Binding-site contacts:
Ligand atom C15 contacts residue VAL47 of chain 1.A at 3.7 Å (hydrophobic).
Ligand atom C13 contacts residue LYS41 of chain 1.A at 3.3 Å.
Ligand atom N4 contacts residue LEU39 of chain 1.A at 3.6 Å.
Ligand atom O3 contacts residue LEU167 of chain 1.A at 3.9 Å.
Ligand atom O3 contacts residue MET113 of chain 1.A at 3.2 Å.
Ligand atom N1 contacts residue MET113 of chain 1.A at 3.7 Å.
Ligand atom N3 contacts residue GLY119 of chain 1.A at 3.9 Å.
Ligand atom C4 contacts residue PRO117 of chain 1.A at 3.6 Å (hydrophobic).
Ligand atom F1 contacts residue ASP178 of chain 1.A at 3.9 Å.
Ligand atom C1 contacts residue GLU114 of chain 1.A at 3.8 Å.
Ligand atom C14 contacts residue LYS41 of chain 1.A at 3.9 Å.
Ligand atom C1 contacts residue LEU167 of chain 1.A at 3.5 Å (hydrophobic).
Ligand atom N5 contacts residue LEU167 of chain 1.A at 3.7 Å.
Ligand atom N1 contacts residue LEU167 of chain 1.A at 3.9 Å.
Ligand atom N3 contacts residue LEU116 of chain 1.A at 2.6 Å (h-bond).
Ligand atom C4 contacts residue LEU116 of chain 1.A at 3.4 Å (hydrophobic).
Ligand atom N3 contacts residue TYR115 of chain 1.A at 3.4 Å.
Ligand atom C7 contacts residue GLY119 of chain 1.A at 3.9 Å.
Ligand atom F2 contacts residue LEU39 of chain 1.A at 3.4 Å.
Ligand atom C3 contacts residue TYR115 of chain 1.A at 3.6 Å (hydrophobic).
Ligand atom F1 contacts residue LEU167 of chain 1.A at 3.7 Å.
Ligand atom C8 contacts residue GLY119 of chain 1.A at 3.5 Å.
Ligand atom N6 contacts residue LEU167 of chain 1.A at 3.3 Å.
Ligand atom C4 contacts residue TYR115 of chain 1.A at 3.2 Å (hydrophobic).
Ligand atom C4 contacts residue GLY119 of chain 1.A at 3.6 Å.
Ligand atom F2 contacts residue VAL47 of chain 1.A at 3.2 Å.
Ligand atom C9 contacts residue LEU167 of chain 1.A at 3.6 Å (hydrophobic).
Ligand atom C3 contacts residue LEU116 of chain 1.A at 3.4 Å (hydrophobic).
Ligand atom N2 contacts residue LEU116 of chain 1.A at 3.2 Å (h-bond).
Ligand atom N1 contacts residue GLU114 of chain 1.A at 2.9 Å (salt-bridge).
Ligand atom C5 contacts residue TYR115 of chain 1.A at 3.6 Å (hydrophobic).
Ligand atom C5 contacts residue PRO117 of chain 1.A at 3.9 Å (hydrophobic).
Ligand atom N2 contacts residue GLU114 of chain 1.A at 3.9 Å.
Ligand atom C3 contacts residue GLY119 of chain 1.A at 3.4 Å.
Ligand atom C12 contacts residue ASP178 of chain 1.A at 3.6 Å.
Ligand atom C1 contacts residue ALA64 of chain 1.A at 3.8 Å (hydrophobic).
Ligand atom N2 contacts residue LEU167 of chain 1.A at 3.9 Å.
Ligand atom C2 contacts residue LEU116 of chain 1.A at 3.6 Å (hydrophobic).
Ligand atom N1 contacts residue ALA64 of chain 1.A at 3.3 Å.
Ligand atom N2 contacts residue TYR115 of chain 1.A at 3.8 Å.

A protein and the small-molecule ligand that binds it are described below.
Small molecule (SMILES): Nc1nc(Nc2ccc(S(N)(=O)=O)cc2)nn1C(=O)c1c(F)cccc1F

Sequence of chain 1.A:
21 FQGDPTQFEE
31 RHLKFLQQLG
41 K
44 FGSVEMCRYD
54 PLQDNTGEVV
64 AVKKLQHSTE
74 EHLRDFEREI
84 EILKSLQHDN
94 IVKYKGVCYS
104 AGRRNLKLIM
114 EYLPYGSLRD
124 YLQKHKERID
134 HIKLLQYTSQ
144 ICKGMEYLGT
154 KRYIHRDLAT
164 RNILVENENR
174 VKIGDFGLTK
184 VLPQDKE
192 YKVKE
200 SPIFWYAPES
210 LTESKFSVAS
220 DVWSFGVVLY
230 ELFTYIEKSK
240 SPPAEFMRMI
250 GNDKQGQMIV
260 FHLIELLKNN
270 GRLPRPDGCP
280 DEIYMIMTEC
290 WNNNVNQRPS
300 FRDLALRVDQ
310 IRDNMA